A protein and the small-molecule ligand that binds it are described below.
Small molecule (SMILES): O=C[C@H](O)CO

Sequence of chain 5.A:
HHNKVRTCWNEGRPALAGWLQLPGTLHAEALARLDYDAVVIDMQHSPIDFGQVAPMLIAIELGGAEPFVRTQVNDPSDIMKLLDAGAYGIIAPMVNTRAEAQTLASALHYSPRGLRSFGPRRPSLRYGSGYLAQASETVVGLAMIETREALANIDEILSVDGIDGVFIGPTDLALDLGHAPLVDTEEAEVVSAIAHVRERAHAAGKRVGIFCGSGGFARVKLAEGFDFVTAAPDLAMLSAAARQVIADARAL

Sequence of chain 4.A:
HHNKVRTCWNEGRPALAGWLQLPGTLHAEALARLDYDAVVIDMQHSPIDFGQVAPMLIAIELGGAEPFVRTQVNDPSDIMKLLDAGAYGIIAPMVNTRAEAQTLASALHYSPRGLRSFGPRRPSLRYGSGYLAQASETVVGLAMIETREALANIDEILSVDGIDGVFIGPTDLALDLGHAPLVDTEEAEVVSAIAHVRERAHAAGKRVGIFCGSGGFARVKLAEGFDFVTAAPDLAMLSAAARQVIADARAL

Binding-site contacts:
Ligand atom O2 contacts residue LEU137 of chain 4.A at 3.0 Å (h-bond).
Ligand atom C1 contacts residue TYR136 of chain 4.A at 4.0 Å (hydrophobic).
Ligand atom C2 contacts residue TYR136 of chain 4.A at 4.3 Å (hydrophobic).
Ligand atom C1 contacts residue SER129 of chain 4.A at 4.0 Å.
Ligand atom C3 contacts residue SER134 of chain 4.A at 4.4 Å.
Ligand atom O2 contacts residue TYR136 of chain 4.A at 3.5 Å (h-bond).
Ligand atom O3 contacts residue PRO186 of chain 5.A at 3.6 Å.
Ligand atom C1 contacts residue PHE123 of chain 4.A at 3.8 Å (hydrophobic).
Ligand atom O3 contacts residue LEU137 of chain 4.A at 4.0 Å.
Ligand atom C3 contacts residue PHE123 of chain 4.A at 3.7 Å (hydrophobic).
Ligand atom O1 contacts residue TYR136 of chain 4.A at 3.8 Å.
Ligand atom C2 contacts residue SER134 of chain 4.A at 4.1 Å.
Ligand atom O1 contacts residue GLY133 of chain 4.A at 3.6 Å.
Ligand atom C2 contacts residue PHE123 of chain 4.A at 3.8 Å (hydrophobic).
Ligand atom O1 contacts residue SER129 of chain 4.A at 3.3 Å.
Ligand atom O3 contacts residue PHE123 of chain 4.A at 3.9 Å.
Ligand atom O2 contacts residue SER134 of chain 4.A at 2.9 Å (h-bond).
Ligand atom O2 contacts residue GLY135 of chain 4.A at 4.3 Å.
Ligand atom O2 contacts residue GLY133 of chain 4.A at 4.2 Å.
Ligand atom C2 contacts residue LEU137 of chain 4.A at 3.8 Å (hydrophobic).
Ligand atom C1 contacts residue PRO125 of chain 4.A at 4.0 Å (hydrophobic).